Sequence of chain 1.C:
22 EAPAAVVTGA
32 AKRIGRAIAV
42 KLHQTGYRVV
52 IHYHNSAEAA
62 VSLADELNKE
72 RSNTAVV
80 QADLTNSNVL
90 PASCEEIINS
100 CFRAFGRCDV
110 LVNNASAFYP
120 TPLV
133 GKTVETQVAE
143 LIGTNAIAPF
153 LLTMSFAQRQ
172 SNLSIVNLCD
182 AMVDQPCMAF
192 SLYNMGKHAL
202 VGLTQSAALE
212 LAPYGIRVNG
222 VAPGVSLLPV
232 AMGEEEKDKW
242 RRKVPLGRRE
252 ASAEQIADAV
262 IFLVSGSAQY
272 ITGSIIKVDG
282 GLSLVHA

This small molecule binds to this protein.
Small molecule (SMILES): Nc1nnc(CCCl)s1

Binding-site contacts:
Ligand atom CLA contacts residue LEU229 of chain 1.C at 4.3 Å.
Ligand atom CAH contacts residue NAP1 of chain 1.L at 3.6 Å.
Ligand atom NAF contacts residue ASP181 of chain 1.C at 4.0 Å.
Ligand atom SAG contacts residue NAP1 of chain 1.L at 3.5 Å.
Ligand atom CAH contacts residue TYR194 of chain 1.C at 3.5 Å (hydrophobic).
Ligand atom CAC contacts residue PRO230 of chain 1.C at 3.9 Å (hydrophobic).
Ligand atom NAF contacts residue PHE117 of chain 1.C at 3.8 Å.
Ligand atom CAH contacts residue PHE117 of chain 1.C at 3.8 Å (hydrophobic).
Ligand atom CLA contacts residue TRP241 of chain 1.C at 3.7 Å.
Ligand atom CAC contacts residue MET233 of chain 1.C at 4.2 Å (hydrophobic).
Ligand atom CAC contacts residue PHE117 of chain 1.C at 4.0 Å (hydrophobic).
Ligand atom NAF contacts residue NAP1 of chain 1.L at 3.4 Å.
Ligand atom NAE contacts residue ASP181 of chain 1.C at 3.5 Å (salt-bridge).
Ligand atom NAA contacts residue TYR194 of chain 1.C at 3.0 Å (h-bond).
Ligand atom SAG contacts residue PHE117 of chain 1.C at 3.9 Å.
Ligand atom CAI contacts residue PHE117 of chain 1.C at 4.0 Å (hydrophobic).
Ligand atom NAA contacts residue NAP1 of chain 1.L at 3.2 Å (h-bond).
Ligand atom NAF contacts residue GLY225 of chain 1.C at 4.5 Å.
Ligand atom NAE contacts residue TYR194 of chain 1.C at 3.2 Å (h-bond).
Ligand atom NAE contacts residue NAP1 of chain 1.L at 3.4 Å.
Ligand atom CAC contacts residue DTT1 of chain 1.N at 4.0 Å.
Ligand atom NAA contacts residue PHE117 of chain 1.C at 3.7 Å.
Ligand atom NAF contacts residue TYR194 of chain 1.C at 4.3 Å.
Ligand atom CAI contacts residue NAP1 of chain 1.L at 3.5 Å.
Ligand atom SAG contacts residue PRO230 of chain 1.C at 4.3 Å.
Ligand atom CAD contacts residue NAP1 of chain 1.L at 3.6 Å.
Ligand atom CAD contacts residue PRO230 of chain 1.C at 4.0 Å (hydrophobic).
Ligand atom CLA contacts residue VAL226 of chain 1.C at 4.1 Å.
Ligand atom CLA contacts residue DTT1 of chain 1.N at 3.7 Å.
Ligand atom NAE contacts residue PHE117 of chain 1.C at 3.6 Å.
Ligand atom CLA contacts residue MET233 of chain 1.C at 4.2 Å.